This small molecule binds to this protein.
Small molecule (SMILES): CC(=O)N[C@@H]1[C@@H](O)[C@H](O)[C@@H](CO)O[C@H]1O

Sequence of chain 2.A:
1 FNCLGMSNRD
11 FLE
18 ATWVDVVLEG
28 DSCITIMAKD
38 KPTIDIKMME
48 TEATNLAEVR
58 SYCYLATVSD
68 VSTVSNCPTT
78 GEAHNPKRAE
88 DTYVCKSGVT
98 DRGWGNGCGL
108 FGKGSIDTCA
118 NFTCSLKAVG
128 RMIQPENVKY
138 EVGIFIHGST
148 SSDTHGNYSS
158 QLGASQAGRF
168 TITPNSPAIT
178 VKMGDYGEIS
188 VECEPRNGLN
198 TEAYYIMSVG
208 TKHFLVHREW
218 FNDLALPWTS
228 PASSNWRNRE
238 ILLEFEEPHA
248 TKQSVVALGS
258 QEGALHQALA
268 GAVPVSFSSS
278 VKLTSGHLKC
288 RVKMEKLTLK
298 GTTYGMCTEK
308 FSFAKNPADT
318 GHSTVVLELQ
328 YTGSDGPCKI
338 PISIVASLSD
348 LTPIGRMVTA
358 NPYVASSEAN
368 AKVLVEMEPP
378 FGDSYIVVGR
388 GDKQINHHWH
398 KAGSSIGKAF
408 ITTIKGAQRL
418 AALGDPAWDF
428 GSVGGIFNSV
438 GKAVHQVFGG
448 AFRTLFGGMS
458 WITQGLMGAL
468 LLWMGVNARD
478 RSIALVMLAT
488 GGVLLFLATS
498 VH

Binding-site contacts:
Ligand atom N2 contacts residue TYR90 of chain 2.A at 4.4 Å.
Ligand atom C8 contacts residue SER66 of chain 2.A at 3.6 Å.
Ligand atom O5 contacts residue PHE119 of chain 2.A at 3.9 Å.
Ligand atom O6 contacts residue PHE119 of chain 2.A at 2.8 Å (h-bond).
Ligand atom C2 contacts residue ASN118 of chain 2.A at 2.5 Å.
Ligand atom C6 contacts residue THR120 of chain 2.A at 3.8 Å.
Ligand atom C5 contacts residue THR120 of chain 2.A at 4.2 Å.
Ligand atom C8 contacts residue ASN118 of chain 2.A at 3.7 Å.
Ligand atom N2 contacts residue ASN118 of chain 2.A at 2.9 Å (h-bond).
Ligand atom O5 contacts residue ASN118 of chain 2.A at 2.4 Å (h-bond).
Ligand atom O6 contacts residue THR89 of chain 2.A at 3.9 Å.
Ligand atom O5 contacts residue THR120 of chain 2.A at 3.4 Å (h-bond).
Ligand atom C6 contacts residue PHE119 of chain 2.A at 4.0 Å (hydrophobic).
Ligand atom C1 contacts residue ASN118 of chain 2.A at 1.4 Å.
Ligand atom O5 contacts residue THR89 of chain 2.A at 4.5 Å.
Ligand atom C5 contacts residue ASN118 of chain 2.A at 3.6 Å.
Ligand atom C3 contacts residue ASN118 of chain 2.A at 3.8 Å.
Ligand atom C8 contacts residue ASP67 of chain 2.A at 3.7 Å.
Ligand atom O6 contacts residue THR120 of chain 2.A at 3.6 Å (h-bond).
Ligand atom C1 contacts residue THR89 of chain 2.A at 4.2 Å.
Ligand atom C4 contacts residue ASN118 of chain 2.A at 4.2 Å.
Ligand atom C7 contacts residue ASN118 of chain 2.A at 3.8 Å.
Ligand atom O6 contacts residue ASN118 of chain 2.A at 4.2 Å.
Ligand atom C1 contacts residue SER66 of chain 2.A at 4.5 Å.